Sequence of chain 1.C:
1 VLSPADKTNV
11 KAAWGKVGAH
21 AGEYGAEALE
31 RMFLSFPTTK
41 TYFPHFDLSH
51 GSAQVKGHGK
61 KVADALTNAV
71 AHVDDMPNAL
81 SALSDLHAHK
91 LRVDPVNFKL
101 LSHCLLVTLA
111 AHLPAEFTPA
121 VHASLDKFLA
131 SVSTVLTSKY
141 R

Binding-site contacts:
Ligand atom O2 contacts residue LYS127 of chain 1.A at 4.0 Å.
Ligand atom C10 contacts residue VAL135 of chain 1.A at 3.9 Å (hydrophobic).
Ligand atom C16 contacts residue VAL1 of chain 1.C at 3.5 Å (hydrophobic).
Ligand atom C6 contacts residue VAL1 of chain 1.A at 2.5 Å (hydrophobic).
Ligand atom C2 contacts residue ALA130 of chain 1.A at 3.9 Å (hydrophobic).
Ligand atom N1 contacts residue VAL1 of chain 1.C at 4.1 Å.
Ligand atom C10 contacts residue SER131 of chain 1.A at 2.8 Å.
Ligand atom C12 contacts residue PRO77 of chain 1.A at 3.5 Å (hydrophobic).
Ligand atom C2 contacts residue THR134 of chain 1.A at 3.3 Å.
Ligand atom C15 contacts residue THR134 of chain 1.A at 3.5 Å.
Ligand atom C2 contacts residue SER131 of chain 1.A at 3.7 Å.
Ligand atom O2 contacts residue SER138 of chain 1.C at 3.7 Å.
Ligand atom C11 contacts residue PRO77 of chain 1.A at 3.9 Å (hydrophobic).
Ligand atom C3 contacts residue SER131 of chain 1.A at 4.0 Å.
Ligand atom C15 contacts residue VAL1 of chain 1.C at 3.2 Å (hydrophobic).
Ligand atom C16 contacts residue SER131 of chain 1.C at 3.1 Å.
Ligand atom C8 contacts residue SER131 of chain 1.A at 3.8 Å.
Ligand atom C7 contacts residue LEU2 of chain 1.A at 4.1 Å (hydrophobic).
Ligand atom C9 contacts residue SER131 of chain 1.A at 3.8 Å.
Ligand atom C3 contacts residue THR134 of chain 1.C at 4.1 Å.
Ligand atom C7 contacts residue VAL1 of chain 1.A at 1.3 Å (hydrophobic).
Ligand atom O2 contacts residue VAL1 of chain 1.A at 2.5 Å (h-bond).
Ligand atom C3 contacts residue ALA130 of chain 1.A at 3.8 Å (hydrophobic).
Ligand atom C4 contacts residue ALA130 of chain 1.A at 3.9 Å (hydrophobic).
Ligand atom O3 contacts residue VAL1 of chain 1.A at 4.1 Å.
Ligand atom N2 contacts residue SER131 of chain 1.C at 3.1 Å (h-bond).
Ligand atom O3 contacts residue SER131 of chain 1.A at 3.8 Å.
Ligand atom C5 contacts residue THR134 of chain 1.C at 3.6 Å.
Ligand atom C2 contacts residue THR134 of chain 1.C at 4.0 Å.
Ligand atom C6 contacts residue THR134 of chain 1.C at 3.5 Å.
Ligand atom C8 contacts residue THR134 of chain 1.A at 3.6 Å.
Ligand atom C7 contacts residue THR134 of chain 1.C at 4.0 Å.
Ligand atom C4 contacts residue THR134 of chain 1.C at 3.9 Å.
Ligand atom C3 contacts residue THR134 of chain 1.A at 3.7 Å.
Ligand atom C11 contacts residue SER131 of chain 1.A at 3.7 Å.
Ligand atom C5 contacts residue VAL1 of chain 1.A at 2.9 Å (hydrophobic).
Ligand atom C1 contacts residue VAL1 of chain 1.A at 3.7 Å (hydrophobic).
Ligand atom C1 contacts residue THR134 of chain 1.C at 3.7 Å.
Ligand atom C11 contacts residue VAL135 of chain 1.A at 3.9 Å (hydrophobic).
Ligand atom C1 contacts residue SER131 of chain 1.A at 4.0 Å.

Sequence of chain 1.A:
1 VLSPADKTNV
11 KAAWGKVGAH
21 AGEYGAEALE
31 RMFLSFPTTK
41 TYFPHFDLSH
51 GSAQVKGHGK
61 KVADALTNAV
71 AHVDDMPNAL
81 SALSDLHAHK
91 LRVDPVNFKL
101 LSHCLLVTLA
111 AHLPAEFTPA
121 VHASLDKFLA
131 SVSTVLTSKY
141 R

A protein and the small-molecule ligand that binds it are described below.
Small molecule (SMILES): Cc1c(O)cccc1OCc1cccnc1-c1ccnn1C(C)C